A small-molecule ligand and the protein it binds are described below.
Small molecule (SMILES): CC(=O)N[C@@H]1[C@@H](O)[C@H](O)[C@@H](CO)O[C@H]1O

Sequence of chain 1.B:
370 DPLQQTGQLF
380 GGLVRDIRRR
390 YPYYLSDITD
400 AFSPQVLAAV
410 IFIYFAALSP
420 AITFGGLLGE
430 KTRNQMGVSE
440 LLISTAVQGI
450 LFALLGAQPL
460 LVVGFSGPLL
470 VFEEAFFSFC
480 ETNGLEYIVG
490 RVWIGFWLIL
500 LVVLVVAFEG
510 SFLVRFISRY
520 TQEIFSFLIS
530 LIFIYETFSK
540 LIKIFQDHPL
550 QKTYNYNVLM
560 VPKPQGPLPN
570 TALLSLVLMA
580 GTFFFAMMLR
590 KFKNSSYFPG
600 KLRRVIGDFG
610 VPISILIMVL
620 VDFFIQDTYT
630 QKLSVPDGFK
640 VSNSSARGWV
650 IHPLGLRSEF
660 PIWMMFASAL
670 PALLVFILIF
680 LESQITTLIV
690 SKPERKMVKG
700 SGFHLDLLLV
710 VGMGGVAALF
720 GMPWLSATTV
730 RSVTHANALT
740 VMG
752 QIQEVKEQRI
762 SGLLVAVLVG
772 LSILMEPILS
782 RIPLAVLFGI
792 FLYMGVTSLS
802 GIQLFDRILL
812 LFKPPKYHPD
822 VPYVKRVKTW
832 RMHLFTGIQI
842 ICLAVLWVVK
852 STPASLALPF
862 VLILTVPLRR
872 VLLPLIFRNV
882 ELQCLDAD

Binding-site contacts:
Ligand atom O5 contacts residue ARG432 of chain 1.B at 3.8 Å.
Ligand atom O5 contacts residue ALA645 of chain 1.B at 4.2 Å.
Ligand atom O6 contacts residue ARG432 of chain 1.B at 4.2 Å.
Ligand atom C8 contacts residue ASN433 of chain 1.B at 4.4 Å.
Ligand atom N2 contacts residue ASN433 of chain 1.B at 4.0 Å.
Ligand atom O7 contacts residue ASN642 of chain 1.B at 3.0 Å (h-bond).
Ligand atom C2 contacts residue ARG432 of chain 1.B at 3.3 Å.
Ligand atom N2 contacts residue ASN642 of chain 1.B at 2.9 Å (h-bond).
Ligand atom C8 contacts residue ASN642 of chain 1.B at 4.0 Å.
Ligand atom O5 contacts residue ASN642 of chain 1.B at 2.4 Å (h-bond).
Ligand atom C5 contacts residue ASN642 of chain 1.B at 3.7 Å.
Ligand atom C1 contacts residue ARG432 of chain 1.B at 3.5 Å.
Ligand atom N2 contacts residue ARG432 of chain 1.B at 3.8 Å.
Ligand atom C4 contacts residue ASN642 of chain 1.B at 4.2 Å.
Ligand atom C3 contacts residue ASN642 of chain 1.B at 3.8 Å.
Ligand atom C1 contacts residue ASN642 of chain 1.B at 1.4 Å.
Ligand atom C2 contacts residue ASN642 of chain 1.B at 2.5 Å.
Ligand atom C7 contacts residue ASN642 of chain 1.B at 3.2 Å.
Ligand atom C4 contacts residue ARG432 of chain 1.B at 4.2 Å.